This protein binds this small molecule.
Small molecule (SMILES): C[C@@H](C=O)NC(=O)[C@H](CCCCN)NC(=O)CNC(=O)[C@H](CO)NC(=O)[C@@H](NC(=O)[C@H](CCCCN)NC(=O)[C@@H]1CCCN1C(=O)[C@@H]1CCC[N+]1(C)C)[C@@H](C)O

Sequence of chain 1.A:
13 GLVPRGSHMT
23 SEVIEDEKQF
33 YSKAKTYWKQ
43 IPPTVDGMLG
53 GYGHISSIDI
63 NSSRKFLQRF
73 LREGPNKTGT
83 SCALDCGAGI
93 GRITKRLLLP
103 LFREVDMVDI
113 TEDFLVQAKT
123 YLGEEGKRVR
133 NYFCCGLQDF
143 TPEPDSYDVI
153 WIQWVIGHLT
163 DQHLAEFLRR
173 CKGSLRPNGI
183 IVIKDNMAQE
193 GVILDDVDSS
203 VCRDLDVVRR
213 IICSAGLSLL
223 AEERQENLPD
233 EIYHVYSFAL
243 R

Binding-site contacts:
Ligand atom CG contacts residue TYR54 of chain 1.A at 3.8 Å (hydrophobic).
Ligand atom C contacts residue ILE234 of chain 1.A at 3.7 Å (hydrophobic).
Ligand atom CA contacts residue TYR235 of chain 1.A at 3.8 Å (hydrophobic).
Ligand atom CA contacts residue ASN188 of chain 1.A at 3.7 Å.
Ligand atom CD contacts residue ASP200 of chain 1.A at 3.9 Å.
Ligand atom N contacts residue GLU233 of chain 1.A at 3.0 Å (salt-bridge).
Ligand atom O contacts residue TYR54 of chain 1.A at 3.6 Å.
Ligand atom O contacts residue LEU51 of chain 1.A at 3.8 Å.
Ligand atom OG1 contacts residue GLU233 of chain 1.A at 3.4 Å (salt-bridge).
Ligand atom CB contacts residue MET50 of chain 1.A at 3.3 Å (hydrophobic).
Ligand atom CE contacts residue ASP200 of chain 1.A at 3.7 Å.
Ligand atom CD contacts residue TRP156 of chain 1.A at 3.5 Å (hydrophobic).
Ligand atom CB contacts residue TYR235 of chain 1.A at 3.7 Å (hydrophobic).
Ligand atom C contacts residue ASN188 of chain 1.A at 3.8 Å.
Ligand atom NZ contacts residue SER202 of chain 1.A at 3.2 Å (h-bond).
Ligand atom O contacts residue TYR235 of chain 1.A at 3.0 Å (h-bond).
Ligand atom CE contacts residue ASP197 of chain 1.A at 3.5 Å.
Ligand atom CF contacts residue MET50 of chain 1.A at 3.7 Å (hydrophobic).
Ligand atom NZ contacts residue ASP200 of chain 1.A at 2.8 Å (salt-bridge).
Ligand atom CB contacts residue TRP156 of chain 1.A at 3.8 Å (hydrophobic).
Ligand atom CE contacts residue TRP156 of chain 1.A at 3.5 Å (hydrophobic).
Ligand atom O contacts residue TYR235 of chain 1.A at 3.5 Å.
Ligand atom CA contacts residue GLU233 of chain 1.A at 3.4 Å.
Ligand atom CB contacts residue LEU51 of chain 1.A at 3.4 Å (hydrophobic).
Ligand atom NZ contacts residue ASP197 of chain 1.A at 2.7 Å (salt-bridge).
Ligand atom O contacts residue ASN188 of chain 1.A at 2.9 Å (h-bond).
Ligand atom OG contacts residue GLU233 of chain 1.A at 3.2 Å (salt-bridge).
Ligand atom CB contacts residue ILE234 of chain 1.A at 3.8 Å (hydrophobic).
Ligand atom CF contacts residue SAH1 of chain 1.E at 3.3 Å.
Ligand atom CD contacts residue LEU51 of chain 1.A at 3.8 Å (hydrophobic).
Ligand atom CD contacts residue ASP197 of chain 1.A at 3.6 Å.
Ligand atom CG contacts residue TYR235 of chain 1.A at 3.7 Å (hydrophobic).
Ligand atom CB contacts residue GLU233 of chain 1.A at 3.9 Å.
Ligand atom CB contacts residue GLY52 of chain 1.A at 3.5 Å.
Ligand atom N contacts residue TRP156 of chain 1.A at 3.7 Å.
Ligand atom CF contacts residue TRP156 of chain 1.A at 3.5 Å (hydrophobic).
Ligand atom CG contacts residue LEU51 of chain 1.A at 3.6 Å (hydrophobic).
Ligand atom O contacts residue ILE234 of chain 1.A at 3.2 Å.
Ligand atom CF contacts residue TRP40 of chain 1.A at 3.7 Å (hydrophobic).
Ligand atom C contacts residue GLU233 of chain 1.A at 3.7 Å.